Sequence of chain 1.B:
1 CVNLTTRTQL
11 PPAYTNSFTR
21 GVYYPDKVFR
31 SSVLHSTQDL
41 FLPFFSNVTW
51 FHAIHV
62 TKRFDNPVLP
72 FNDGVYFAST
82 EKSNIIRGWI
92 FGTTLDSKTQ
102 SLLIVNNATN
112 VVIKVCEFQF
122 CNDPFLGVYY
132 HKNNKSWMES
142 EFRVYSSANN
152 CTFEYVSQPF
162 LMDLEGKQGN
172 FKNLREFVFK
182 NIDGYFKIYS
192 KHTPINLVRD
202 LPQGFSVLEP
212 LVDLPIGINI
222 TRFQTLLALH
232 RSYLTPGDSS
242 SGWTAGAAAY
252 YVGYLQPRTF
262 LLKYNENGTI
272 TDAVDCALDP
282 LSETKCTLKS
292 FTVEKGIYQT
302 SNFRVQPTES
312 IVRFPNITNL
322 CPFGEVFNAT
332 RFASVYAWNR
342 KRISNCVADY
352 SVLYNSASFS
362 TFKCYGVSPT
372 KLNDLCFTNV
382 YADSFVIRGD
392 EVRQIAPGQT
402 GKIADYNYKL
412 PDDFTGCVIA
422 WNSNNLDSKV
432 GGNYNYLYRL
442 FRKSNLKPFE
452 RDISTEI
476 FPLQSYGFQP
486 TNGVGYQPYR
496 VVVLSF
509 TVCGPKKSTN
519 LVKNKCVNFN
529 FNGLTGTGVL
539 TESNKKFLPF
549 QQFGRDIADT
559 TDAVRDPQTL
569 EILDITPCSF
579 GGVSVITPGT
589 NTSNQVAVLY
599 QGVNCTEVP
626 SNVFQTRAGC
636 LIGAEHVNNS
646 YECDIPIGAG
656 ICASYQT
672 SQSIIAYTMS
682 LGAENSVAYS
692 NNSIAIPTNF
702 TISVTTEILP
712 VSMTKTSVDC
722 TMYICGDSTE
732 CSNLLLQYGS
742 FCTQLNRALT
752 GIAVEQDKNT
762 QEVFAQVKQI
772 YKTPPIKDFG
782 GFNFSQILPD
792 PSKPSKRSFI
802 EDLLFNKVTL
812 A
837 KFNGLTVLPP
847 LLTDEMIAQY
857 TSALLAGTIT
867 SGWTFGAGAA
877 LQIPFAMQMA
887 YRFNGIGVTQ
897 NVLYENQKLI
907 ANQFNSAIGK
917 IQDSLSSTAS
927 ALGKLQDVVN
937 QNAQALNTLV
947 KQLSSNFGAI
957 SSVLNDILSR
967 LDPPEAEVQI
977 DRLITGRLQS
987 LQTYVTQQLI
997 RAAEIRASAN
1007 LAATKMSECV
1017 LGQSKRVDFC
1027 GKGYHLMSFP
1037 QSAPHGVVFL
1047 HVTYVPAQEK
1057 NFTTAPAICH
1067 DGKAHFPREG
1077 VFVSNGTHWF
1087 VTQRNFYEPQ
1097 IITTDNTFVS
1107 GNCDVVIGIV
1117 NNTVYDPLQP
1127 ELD

This small molecule binds to this protein.
Small molecule (SMILES): CC(=O)N[C@@H]1[C@@H](O)[C@H](O)[C@@H](CO)O[C@H]1O

Binding-site contacts:
Ligand atom C2 contacts residue ASN643 of chain 1.B at 2.5 Å.
Ligand atom C3 contacts residue ASN643 of chain 1.B at 3.8 Å.
Ligand atom C2 contacts residue HIS641 of chain 1.B at 4.2 Å.
Ligand atom O5 contacts residue ASN643 of chain 1.B at 2.4 Å (h-bond).
Ligand atom C8 contacts residue ASN643 of chain 1.B at 3.9 Å.
Ligand atom O7 contacts residue HIS641 of chain 1.B at 3.9 Å.
Ligand atom C4 contacts residue ASN643 of chain 1.B at 4.3 Å.
Ligand atom O7 contacts residue ASN643 of chain 1.B at 4.4 Å.
Ligand atom C7 contacts residue ASN643 of chain 1.B at 3.6 Å.
Ligand atom C5 contacts residue ASN643 of chain 1.B at 3.7 Å.
Ligand atom N2 contacts residue ASN643 of chain 1.B at 2.7 Å (h-bond).
Ligand atom C1 contacts residue ASN643 of chain 1.B at 1.4 Å.